Binding-site contacts:
Ligand atom O6 contacts residue LEU412 of chain 1.A at 4.3 Å.
Ligand atom O2 contacts residue PHE345 of chain 1.A at 3.8 Å.
Ligand atom C2 contacts residue PHE345 of chain 1.A at 4.4 Å (hydrophobic).
Ligand atom C5 contacts residue ASN407 of chain 1.A at 3.6 Å.
Ligand atom N2 contacts residue THR409 of chain 1.A at 4.4 Å.
Ligand atom O4 contacts residue PHE345 of chain 1.A at 4.0 Å.
Ligand atom C8 contacts residue ALA349 of chain 1.A at 3.5 Å (hydrophobic).
Ligand atom C6 contacts residue LEU412 of chain 1.A at 4.1 Å (hydrophobic).
Ligand atom C1 contacts residue ASN407 of chain 1.A at 1.4 Å.
Ligand atom O6 contacts residue ASP406 of chain 1.A at 2.8 Å (salt-bridge).
Ligand atom C4 contacts residue ASN407 of chain 1.A at 4.2 Å.
Ligand atom O6 contacts residue ARG344 of chain 1.A at 4.4 Å.
Ligand atom C3 contacts residue PHE345 of chain 1.A at 4.3 Å (hydrophobic).
Ligand atom C2 contacts residue GLY346 of chain 1.A at 4.0 Å.
Ligand atom O5 contacts residue THR410 of chain 1.A at 3.4 Å.
Ligand atom C6 contacts residue ASP406 of chain 1.A at 3.6 Å.
Ligand atom C5 contacts residue THR410 of chain 1.A at 3.7 Å.
Ligand atom C5 contacts residue GLY346 of chain 1.A at 3.7 Å.
Ligand atom C6 contacts residue THR410 of chain 1.A at 3.5 Å.
Ligand atom C7 contacts residue ASN407 of chain 1.A at 4.0 Å.
Ligand atom C1 contacts residue GLY346 of chain 1.A at 3.9 Å.
Ligand atom C7 contacts residue GLY348 of chain 1.A at 4.2 Å.
Ligand atom C7 contacts residue ALA349 of chain 1.A at 4.0 Å (hydrophobic).
Ligand atom O6 contacts residue GLY346 of chain 1.A at 3.6 Å.
Ligand atom O5 contacts residue ASN407 of chain 1.A at 2.3 Å (h-bond).
Ligand atom C3 contacts residue ASN407 of chain 1.A at 3.8 Å.
Ligand atom N2 contacts residue ALA349 of chain 1.A at 4.2 Å.
Ligand atom O5 contacts residue ASP406 of chain 1.A at 3.5 Å (salt-bridge).
Ligand atom C2 contacts residue ASN407 of chain 1.A at 2.5 Å.
Ligand atom C4 contacts residue GLY346 of chain 1.A at 4.2 Å.
Ligand atom N2 contacts residue ASN407 of chain 1.A at 2.9 Å (h-bond).
Ligand atom O5 contacts residue GLY346 of chain 1.A at 3.8 Å.
Ligand atom C1 contacts residue THR410 of chain 1.A at 3.9 Å.
Ligand atom O4 contacts residue PHE345 of chain 1.A at 4.0 Å.
Ligand atom O7 contacts residue GLY346 of chain 1.A at 4.3 Å.
Ligand atom O6 contacts residue PHE345 of chain 1.A at 4.3 Å.
Ligand atom O7 contacts residue GLY348 of chain 1.A at 4.0 Å.
Ligand atom C3 contacts residue PHE345 of chain 1.A at 4.4 Å (hydrophobic).
Ligand atom C5 contacts residue ASP406 of chain 1.A at 4.2 Å.
Ligand atom C6 contacts residue GLY346 of chain 1.A at 4.2 Å.

Sequence of chain 1.A:
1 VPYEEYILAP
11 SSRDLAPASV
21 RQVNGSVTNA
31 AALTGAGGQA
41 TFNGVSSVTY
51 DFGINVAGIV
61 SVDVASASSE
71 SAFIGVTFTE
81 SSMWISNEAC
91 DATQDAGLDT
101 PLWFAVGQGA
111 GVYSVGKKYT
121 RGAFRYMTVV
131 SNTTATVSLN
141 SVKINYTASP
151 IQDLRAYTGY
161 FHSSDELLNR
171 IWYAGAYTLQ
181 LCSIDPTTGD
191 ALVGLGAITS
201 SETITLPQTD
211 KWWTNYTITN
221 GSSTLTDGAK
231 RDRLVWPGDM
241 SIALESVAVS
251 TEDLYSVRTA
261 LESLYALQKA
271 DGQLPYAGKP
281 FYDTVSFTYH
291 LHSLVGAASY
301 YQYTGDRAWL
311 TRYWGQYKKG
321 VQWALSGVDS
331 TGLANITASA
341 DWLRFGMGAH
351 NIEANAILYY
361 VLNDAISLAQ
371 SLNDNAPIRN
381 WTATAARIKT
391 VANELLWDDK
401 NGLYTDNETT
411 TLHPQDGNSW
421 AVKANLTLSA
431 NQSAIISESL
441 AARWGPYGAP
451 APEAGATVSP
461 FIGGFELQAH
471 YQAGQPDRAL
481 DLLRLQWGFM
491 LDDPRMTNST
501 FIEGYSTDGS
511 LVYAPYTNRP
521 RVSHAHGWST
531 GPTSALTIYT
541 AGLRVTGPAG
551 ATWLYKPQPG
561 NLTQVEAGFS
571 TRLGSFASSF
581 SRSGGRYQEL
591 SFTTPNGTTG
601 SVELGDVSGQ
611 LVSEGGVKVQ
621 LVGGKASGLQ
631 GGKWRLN

The protein below binds the small molecule below.
Small molecule (SMILES): CC(=O)N[C@H]1[C@H](O[C@H]2[C@H](O)[C@@H](NC(C)=O)CO[C@@H]2CO)O[C@H](CO)[C@@H](O[C@@H]2O[C@H](CO)[C@@H](O)[C@H](O[C@H]3O[C@H](CO)[C@@H](O)[C@H](O)[C@@H]3O)[C@@H]2O)[C@@H]1O